A small-molecule ligand and the protein it binds are described below.
Small molecule (SMILES): CC(=O)N[C@@H]1[C@@H](O)[C@H](O)[C@@H](CO)O[C@H]1O

Sequence of chain 1.B:
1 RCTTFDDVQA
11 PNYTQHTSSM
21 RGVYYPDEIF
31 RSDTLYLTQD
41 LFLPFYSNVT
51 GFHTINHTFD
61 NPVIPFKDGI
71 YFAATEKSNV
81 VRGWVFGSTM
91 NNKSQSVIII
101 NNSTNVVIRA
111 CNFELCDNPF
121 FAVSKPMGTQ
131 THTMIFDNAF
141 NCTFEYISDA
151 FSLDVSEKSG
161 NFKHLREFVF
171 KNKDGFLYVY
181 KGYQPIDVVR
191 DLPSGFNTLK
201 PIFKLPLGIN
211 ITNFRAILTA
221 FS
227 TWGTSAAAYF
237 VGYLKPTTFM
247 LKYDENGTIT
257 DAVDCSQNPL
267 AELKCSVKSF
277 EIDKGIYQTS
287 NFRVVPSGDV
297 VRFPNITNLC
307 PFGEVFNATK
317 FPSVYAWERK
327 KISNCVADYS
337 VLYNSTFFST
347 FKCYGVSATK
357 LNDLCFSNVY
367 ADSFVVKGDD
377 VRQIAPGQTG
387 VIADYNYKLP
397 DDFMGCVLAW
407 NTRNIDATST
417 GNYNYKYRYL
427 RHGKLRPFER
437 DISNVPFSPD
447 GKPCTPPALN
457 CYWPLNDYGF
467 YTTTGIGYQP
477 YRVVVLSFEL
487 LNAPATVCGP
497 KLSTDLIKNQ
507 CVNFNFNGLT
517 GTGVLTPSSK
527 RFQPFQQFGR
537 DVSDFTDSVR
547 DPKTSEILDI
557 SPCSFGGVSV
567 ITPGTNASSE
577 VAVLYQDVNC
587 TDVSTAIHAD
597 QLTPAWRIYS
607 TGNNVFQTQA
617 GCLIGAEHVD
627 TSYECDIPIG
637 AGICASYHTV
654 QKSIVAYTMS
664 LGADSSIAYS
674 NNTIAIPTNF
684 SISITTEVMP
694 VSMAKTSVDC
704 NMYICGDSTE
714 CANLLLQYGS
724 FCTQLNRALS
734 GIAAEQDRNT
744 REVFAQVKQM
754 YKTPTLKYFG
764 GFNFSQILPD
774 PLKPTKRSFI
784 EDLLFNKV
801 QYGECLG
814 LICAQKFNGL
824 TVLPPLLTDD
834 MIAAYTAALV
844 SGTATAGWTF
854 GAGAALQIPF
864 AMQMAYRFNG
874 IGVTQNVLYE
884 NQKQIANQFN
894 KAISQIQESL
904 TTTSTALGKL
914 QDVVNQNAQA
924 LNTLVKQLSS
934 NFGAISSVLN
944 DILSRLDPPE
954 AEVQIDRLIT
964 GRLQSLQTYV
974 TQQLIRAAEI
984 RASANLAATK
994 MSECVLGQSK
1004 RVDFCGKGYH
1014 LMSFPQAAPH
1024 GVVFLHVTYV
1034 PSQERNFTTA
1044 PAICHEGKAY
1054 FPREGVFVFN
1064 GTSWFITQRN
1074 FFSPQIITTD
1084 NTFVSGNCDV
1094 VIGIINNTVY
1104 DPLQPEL

Binding-site contacts:
Ligand atom C2 contacts residue ASN56 of chain 1.B at 4.0 Å.
Ligand atom O5 contacts residue ASN56 of chain 1.B at 2.9 Å (h-bond).
Ligand atom C5 contacts residue ASN56 of chain 1.B at 4.3 Å.
Ligand atom C1 contacts residue ASN56 of chain 1.B at 3.1 Å.